Sequence of chain 2.A:
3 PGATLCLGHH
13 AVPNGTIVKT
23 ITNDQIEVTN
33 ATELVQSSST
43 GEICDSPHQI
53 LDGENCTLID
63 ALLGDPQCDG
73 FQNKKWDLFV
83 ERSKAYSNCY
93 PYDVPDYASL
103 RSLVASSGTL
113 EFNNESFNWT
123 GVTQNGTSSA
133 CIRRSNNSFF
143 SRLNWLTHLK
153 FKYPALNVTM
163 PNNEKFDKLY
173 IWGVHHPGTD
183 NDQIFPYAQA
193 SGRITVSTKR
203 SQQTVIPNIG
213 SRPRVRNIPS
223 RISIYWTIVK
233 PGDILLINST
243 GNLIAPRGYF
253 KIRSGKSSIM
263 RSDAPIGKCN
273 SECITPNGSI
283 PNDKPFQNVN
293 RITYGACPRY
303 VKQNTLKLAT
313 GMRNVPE

Binding-site contacts:
Ligand atom C7 contacts residue GLN126 of chain 2.A at 4.4 Å.
Ligand atom C5 contacts residue ASN127 of chain 2.A at 3.6 Å.
Ligand atom N2 contacts residue ASN127 of chain 2.A at 3.2 Å (h-bond).
Ligand atom C2 contacts residue ASN127 of chain 2.A at 2.6 Å.
Ligand atom O5 contacts residue ASN127 of chain 2.A at 2.2 Å (h-bond).
Ligand atom C1 contacts residue ASN127 of chain 2.A at 1.4 Å.
Ligand atom O7 contacts residue ASN127 of chain 2.A at 3.4 Å (h-bond).
Ligand atom C3 contacts residue ASN127 of chain 2.A at 3.9 Å.
Ligand atom C8 contacts residue GLN126 of chain 2.A at 3.9 Å.
Ligand atom C4 contacts residue ASN127 of chain 2.A at 4.2 Å.
Ligand atom C7 contacts residue ASN127 of chain 2.A at 3.6 Å.

The small molecule below binds the protein below.
Small molecule (SMILES): CC(=O)N[C@@H]1[C@@H](O)[C@H](O)[C@@H](CO)O[C@H]1O